The small molecule below binds the protein below.
Small molecule (SMILES): CNc1nc(Cl)nc2c1ncn2Cc1ccccc1C(F)F

Binding-site contacts:
Ligand atom C07 contacts residue TRP34 of chain 1.A at 3.8 Å (hydrophobic).
Ligand atom CL01 contacts residue VAL86 of chain 1.A at 3.7 Å.
Ligand atom N21 contacts residue TRP34 of chain 1.A at 3.9 Å.
Ligand atom N05 contacts residue SER35 of chain 1.A at 2.6 Å (h-bond).
Ligand atom C04 contacts residue LEU96 of chain 1.A at 4.1 Å (hydrophobic).
Ligand atom N03 contacts residue TRP34 of chain 1.A at 4.0 Å.
Ligand atom CL01 contacts residue ASN24 of chain 1.A at 2.5 Å.
Ligand atom C06 contacts residue TRP34 of chain 1.A at 3.8 Å (hydrophobic).
Ligand atom N03 contacts residue ASN24 of chain 1.A at 2.8 Å (h-bond).
Ligand atom CL01 contacts residue ASN20 of chain 1.A at 3.4 Å.
Ligand atom N05 contacts residue TRP34 of chain 1.A at 3.4 Å.
Ligand atom N21 contacts residue ASP133 of chain 1.A at 3.8 Å.
Ligand atom C20 contacts residue ASP133 of chain 1.A at 2.8 Å.
Ligand atom C20 contacts residue THR36 of chain 1.A at 4.1 Å.
Ligand atom N22 contacts residue SER19 of chain 1.A at 3.8 Å.
Ligand atom N21 contacts residue SER35 of chain 1.A at 3.6 Å (h-bond).
Ligand atom C20 contacts residue LYS18 of chain 1.A at 3.7 Å.
Ligand atom C06 contacts residue SER35 of chain 1.A at 3.4 Å.
Ligand atom C11 contacts residue ASN20 of chain 1.A at 3.6 Å.
Ligand atom N09 contacts residue ASP133 of chain 1.A at 3.7 Å.
Ligand atom C02 contacts residue ASN20 of chain 1.A at 3.6 Å.
Ligand atom N21 contacts residue THR36 of chain 1.A at 4.0 Å.
Ligand atom C04 contacts residue TRP34 of chain 1.A at 3.5 Å (hydrophobic).
Ligand atom C02 contacts residue SER19 of chain 1.A at 3.7 Å.
Ligand atom N22 contacts residue LYS18 of chain 1.A at 4.1 Å.
Ligand atom N22 contacts residue ASN20 of chain 1.A at 3.2 Å (h-bond).
Ligand atom N21 contacts residue LEU96 of chain 1.A at 3.9 Å.
Ligand atom N09 contacts residue LYS18 of chain 1.A at 3.1 Å (salt-bridge).
Ligand atom CL01 contacts residue SER19 of chain 1.A at 3.7 Å.
Ligand atom N05 contacts residue LEU96 of chain 1.A at 3.8 Å.
Ligand atom C07 contacts residue SER35 of chain 1.A at 4.0 Å.
Ligand atom C07 contacts residue LEU96 of chain 1.A at 4.0 Å (hydrophobic).
Ligand atom C10 contacts residue ASP133 of chain 1.A at 3.9 Å.
Ligand atom C02 contacts residue ASN24 of chain 1.A at 3.0 Å.
Ligand atom C10 contacts residue LYS18 of chain 1.A at 3.0 Å.
Ligand atom C06 contacts residue TRP85 of chain 1.A at 3.2 Å (hydrophobic).
Ligand atom C04 contacts residue SER35 of chain 1.A at 3.8 Å.
Ligand atom C08 contacts residue LYS18 of chain 1.A at 3.6 Å.
Ligand atom CL01 contacts residue ASN21 of chain 1.A at 3.2 Å.
Ligand atom C10 contacts residue ASN20 of chain 1.A at 3.4 Å.

Sequence of chain 1.A:
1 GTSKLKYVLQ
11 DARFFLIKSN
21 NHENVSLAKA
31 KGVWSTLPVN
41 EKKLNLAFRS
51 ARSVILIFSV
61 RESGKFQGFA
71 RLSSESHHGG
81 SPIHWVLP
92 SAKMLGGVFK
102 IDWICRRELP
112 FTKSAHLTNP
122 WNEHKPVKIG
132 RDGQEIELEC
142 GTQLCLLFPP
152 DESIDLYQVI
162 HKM